Binding-site contacts:
Ligand atom C4 contacts residue ARG221 of chain 1.B at 3.3 Å.
Ligand atom O2G contacts residue GTP1 of chain 1.J at 2.6 Å (h-bond).
Ligand atom N7 contacts residue ARG221 of chain 1.B at 3.1 Å (salt-bridge).
Ligand atom C2 contacts residue ASN7 of chain 1.A at 3.4 Å.
Ligand atom N6 contacts residue ASN246 of chain 1.B at 3.0 Å (h-bond).
Ligand atom O2G contacts residue LYS411 of chain 1.B at 2.9 Å (salt-bridge).
Ligand atom O2G contacts residue MG1 of chain 1.I at 1.8 Å.
Ligand atom O3A contacts residue HIS264 of chain 1.D at 3.4 Å (h-bond).
Ligand atom O4' contacts residue ARG221 of chain 1.B at 3.1 Å (salt-bridge).
Ligand atom PG contacts residue MG1 of chain 1.I at 3.1 Å.
Ligand atom N6 contacts residue ARG260 of chain 1.D at 3.3 Å.
Ligand atom C1' contacts residue PHE45 of chain 1.D at 3.4 Å (hydrophobic).
Ligand atom O3B contacts residue MG1 of chain 1.I at 3.5 Å.
Ligand atom C5' contacts residue VAL5 of chain 1.A at 3.3 Å (hydrophobic).
Ligand atom O3' contacts residue VAL44 of chain 1.D at 2.8 Å (h-bond).
Ligand atom O3G contacts residue LYS411 of chain 1.B at 3.2 Å.
Ligand atom O1A contacts residue LYS242 of chain 1.B at 3.0 Å.
Ligand atom O1G contacts residue ARG240 of chain 1.B at 2.9 Å (salt-bridge).
Ligand atom N9 contacts residue ARG221 of chain 1.B at 3.4 Å (salt-bridge).
Ligand atom O1A contacts residue ARG221 of chain 1.B at 3.0 Å (salt-bridge).
Ligand atom C5' contacts residue GTP1 of chain 1.J at 3.4 Å.
Ligand atom C2' contacts residue PHE45 of chain 1.D at 3.5 Å (hydrophobic).
Ligand atom C4' contacts residue GTP1 of chain 1.J at 3.3 Å.
Ligand atom C2' contacts residue VAL44 of chain 1.D at 3.6 Å (hydrophobic).
Ligand atom N9 contacts residue PHE45 of chain 1.D at 3.5 Å.
Ligand atom C4' contacts residue VAL5 of chain 1.A at 3.5 Å (hydrophobic).
Ligand atom O3G contacts residue ARG240 of chain 1.B at 2.8 Å (salt-bridge).
Ligand atom C3' contacts residue GTP1 of chain 1.J at 3.1 Å.
Ligand atom O2B contacts residue MG1 of chain 1.I at 2.3 Å.
Ligand atom C5 contacts residue ARG221 of chain 1.B at 3.3 Å.
Ligand atom N3 contacts residue ASN7 of chain 1.A at 3.0 Å (h-bond).
Ligand atom O3' contacts residue GTP1 of chain 1.J at 3.2 Å (h-bond).
Ligand atom O3B contacts residue LYS242 of chain 1.B at 3.5 Å.
Ligand atom O1B contacts residue GTP1 of chain 1.J at 3.3 Å (h-bond).
Ligand atom C8 contacts residue ARG221 of chain 1.B at 3.4 Å.
Ligand atom O2A contacts residue HIS264 of chain 1.D at 2.6 Å (h-bond).
Ligand atom O3' contacts residue ASN7 of chain 1.A at 3.0 Å (h-bond).
Ligand atom C3' contacts residue VAL44 of chain 1.D at 3.3 Å (hydrophobic).
Ligand atom O2B contacts residue GTP1 of chain 1.J at 2.6 Å (h-bond).
Ligand atom PB contacts residue MG1 of chain 1.I at 3.2 Å.

Sequence of chain 1.D:
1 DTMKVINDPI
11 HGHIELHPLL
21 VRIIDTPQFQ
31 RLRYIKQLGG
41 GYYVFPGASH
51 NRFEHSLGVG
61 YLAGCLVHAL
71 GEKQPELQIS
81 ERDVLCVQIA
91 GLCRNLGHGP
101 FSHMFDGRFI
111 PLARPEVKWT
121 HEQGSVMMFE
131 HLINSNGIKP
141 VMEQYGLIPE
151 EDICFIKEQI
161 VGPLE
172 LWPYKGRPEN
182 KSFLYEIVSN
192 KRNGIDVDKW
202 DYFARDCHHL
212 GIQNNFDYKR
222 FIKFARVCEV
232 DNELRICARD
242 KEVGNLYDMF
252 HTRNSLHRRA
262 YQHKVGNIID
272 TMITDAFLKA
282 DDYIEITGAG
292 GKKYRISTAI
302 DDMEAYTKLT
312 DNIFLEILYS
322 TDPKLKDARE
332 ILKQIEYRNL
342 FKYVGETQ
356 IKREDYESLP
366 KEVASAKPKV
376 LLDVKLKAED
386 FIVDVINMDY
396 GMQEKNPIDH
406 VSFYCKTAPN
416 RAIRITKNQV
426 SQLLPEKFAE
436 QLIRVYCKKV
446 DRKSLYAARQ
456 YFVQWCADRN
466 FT

Sequence of chain 1.A:
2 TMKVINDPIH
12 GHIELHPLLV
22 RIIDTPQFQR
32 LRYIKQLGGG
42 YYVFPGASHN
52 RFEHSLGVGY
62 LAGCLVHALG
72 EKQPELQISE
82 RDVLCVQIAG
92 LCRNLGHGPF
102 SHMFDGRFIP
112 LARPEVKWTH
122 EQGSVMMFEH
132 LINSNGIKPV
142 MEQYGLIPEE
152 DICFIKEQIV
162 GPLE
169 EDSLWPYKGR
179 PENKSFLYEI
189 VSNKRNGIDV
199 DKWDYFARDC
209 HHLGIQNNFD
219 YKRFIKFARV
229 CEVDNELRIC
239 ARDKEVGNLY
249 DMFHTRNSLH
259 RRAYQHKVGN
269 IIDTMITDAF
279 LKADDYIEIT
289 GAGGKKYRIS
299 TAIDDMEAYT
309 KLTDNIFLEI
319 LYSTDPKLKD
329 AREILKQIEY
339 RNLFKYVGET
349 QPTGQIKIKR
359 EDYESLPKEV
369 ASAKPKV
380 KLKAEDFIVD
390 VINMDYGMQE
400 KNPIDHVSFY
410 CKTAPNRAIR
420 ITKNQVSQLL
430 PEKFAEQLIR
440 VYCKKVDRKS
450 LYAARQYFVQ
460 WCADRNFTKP

A protein and the small-molecule ligand that binds it are described below.
Small molecule (SMILES): Nc1ncnc2c1ncn2[C@H]1C[C@H](O)[C@@H](CO[P](=O)(O)O[P](=O)(O)OP(=O)(O)O)O1

Sequence of chain 1.B:
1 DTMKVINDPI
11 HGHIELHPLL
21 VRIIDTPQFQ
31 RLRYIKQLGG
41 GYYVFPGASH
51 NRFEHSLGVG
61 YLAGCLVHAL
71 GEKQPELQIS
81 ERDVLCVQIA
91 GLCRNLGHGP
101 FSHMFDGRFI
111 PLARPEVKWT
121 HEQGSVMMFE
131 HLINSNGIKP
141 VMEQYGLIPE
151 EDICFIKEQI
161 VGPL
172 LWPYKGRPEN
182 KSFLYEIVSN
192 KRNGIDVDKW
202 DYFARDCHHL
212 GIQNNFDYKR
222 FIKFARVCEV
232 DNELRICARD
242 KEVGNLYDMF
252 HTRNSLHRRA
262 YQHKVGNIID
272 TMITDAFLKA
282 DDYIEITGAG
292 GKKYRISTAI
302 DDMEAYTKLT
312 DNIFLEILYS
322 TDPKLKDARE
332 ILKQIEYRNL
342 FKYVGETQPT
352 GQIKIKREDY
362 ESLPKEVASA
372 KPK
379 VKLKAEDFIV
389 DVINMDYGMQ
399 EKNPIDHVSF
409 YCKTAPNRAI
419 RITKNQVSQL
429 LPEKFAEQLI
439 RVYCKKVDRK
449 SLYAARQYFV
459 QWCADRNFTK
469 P